Binding-site contacts:
Ligand atom N2 contacts residue SER9 of chain 1.B at 3.2 Å (h-bond).
Ligand atom C6 contacts residue THR252 of chain 1.A at 3.6 Å.
Ligand atom C8 contacts residue CYS609 of chain 1.A at 4.0 Å (hydrophobic).
Ligand atom C3 contacts residue UDP1 of chain 1.E at 3.5 Å.
Ligand atom C7 contacts residue HIS190 of chain 1.A at 3.6 Å.
Ligand atom C5 contacts residue UDP1 of chain 1.E at 4.0 Å.
Ligand atom O7 contacts residue SER9 of chain 1.B at 3.5 Å.
Ligand atom C5 contacts residue THR613 of chain 1.A at 3.5 Å.
Ligand atom C3 contacts residue SER9 of chain 1.B at 3.7 Å.
Ligand atom C7 contacts residue UDP1 of chain 1.E at 3.7 Å.
Ligand atom C8 contacts residue MET193 of chain 1.A at 3.7 Å (hydrophobic).
Ligand atom C2 contacts residue SER9 of chain 1.B at 2.5 Å.
Ligand atom S5 contacts residue SER9 of chain 1.B at 2.2 Å (h-bond).
Ligand atom C5 contacts residue SER9 of chain 1.B at 3.8 Å.
Ligand atom C8 contacts residue TYR533 of chain 1.A at 3.3 Å (hydrophobic).
Ligand atom C4 contacts residue LEU345 of chain 1.A at 3.3 Å (hydrophobic).
Ligand atom O7 contacts residue HIS190 of chain 1.A at 2.7 Å (h-bond).
Ligand atom C6 contacts residue LEU255 of chain 1.A at 3.5 Å (hydrophobic).
Ligand atom O6 contacts residue THR252 of chain 1.A at 3.0 Å (h-bond).
Ligand atom O3 contacts residue HIS612 of chain 1.A at 2.7 Å (h-bond).
Ligand atom C4 contacts residue SER9 of chain 1.B at 4.0 Å.
Ligand atom O4 contacts residue PHE386 of chain 1.A at 3.3 Å.
Ligand atom C8 contacts residue UDP1 of chain 1.E at 3.5 Å.
Ligand atom S5 contacts residue PRO251 of chain 1.A at 3.8 Å.
Ligand atom N2 contacts residue UDP1 of chain 1.E at 3.0 Å (h-bond).
Ligand atom C1 contacts residue UDP1 of chain 1.E at 3.4 Å.
Ligand atom O4 contacts residue LEU345 of chain 1.A at 2.7 Å (h-bond).
Ligand atom O3 contacts residue PRO348 of chain 1.A at 3.6 Å.
Ligand atom C6 contacts residue LEU345 of chain 1.A at 4.1 Å (hydrophobic).
Ligand atom O6 contacts residue GLY346 of chain 1.A at 3.2 Å.
Ligand atom O6 contacts residue LEU345 of chain 1.A at 3.3 Å (h-bond).
Ligand atom S5 contacts residue HIS250 of chain 1.A at 4.1 Å.
Ligand atom C7 contacts residue PRO348 of chain 1.A at 3.9 Å (hydrophobic).
Ligand atom N2 contacts residue HIS612 of chain 1.A at 3.8 Å.
Ligand atom C3 contacts residue HIS612 of chain 1.A at 3.5 Å.
Ligand atom C2 contacts residue UDP1 of chain 1.E at 3.6 Å.
Ligand atom C8 contacts residue HIS190 of chain 1.A at 4.0 Å.
Ligand atom C1 contacts residue SER9 of chain 1.B at 1.4 Å.
Ligand atom O7 contacts residue PRO348 of chain 1.A at 3.4 Å.
Ligand atom C7 contacts residue SER9 of chain 1.B at 3.5 Å.

Sequence of chain 1.A:
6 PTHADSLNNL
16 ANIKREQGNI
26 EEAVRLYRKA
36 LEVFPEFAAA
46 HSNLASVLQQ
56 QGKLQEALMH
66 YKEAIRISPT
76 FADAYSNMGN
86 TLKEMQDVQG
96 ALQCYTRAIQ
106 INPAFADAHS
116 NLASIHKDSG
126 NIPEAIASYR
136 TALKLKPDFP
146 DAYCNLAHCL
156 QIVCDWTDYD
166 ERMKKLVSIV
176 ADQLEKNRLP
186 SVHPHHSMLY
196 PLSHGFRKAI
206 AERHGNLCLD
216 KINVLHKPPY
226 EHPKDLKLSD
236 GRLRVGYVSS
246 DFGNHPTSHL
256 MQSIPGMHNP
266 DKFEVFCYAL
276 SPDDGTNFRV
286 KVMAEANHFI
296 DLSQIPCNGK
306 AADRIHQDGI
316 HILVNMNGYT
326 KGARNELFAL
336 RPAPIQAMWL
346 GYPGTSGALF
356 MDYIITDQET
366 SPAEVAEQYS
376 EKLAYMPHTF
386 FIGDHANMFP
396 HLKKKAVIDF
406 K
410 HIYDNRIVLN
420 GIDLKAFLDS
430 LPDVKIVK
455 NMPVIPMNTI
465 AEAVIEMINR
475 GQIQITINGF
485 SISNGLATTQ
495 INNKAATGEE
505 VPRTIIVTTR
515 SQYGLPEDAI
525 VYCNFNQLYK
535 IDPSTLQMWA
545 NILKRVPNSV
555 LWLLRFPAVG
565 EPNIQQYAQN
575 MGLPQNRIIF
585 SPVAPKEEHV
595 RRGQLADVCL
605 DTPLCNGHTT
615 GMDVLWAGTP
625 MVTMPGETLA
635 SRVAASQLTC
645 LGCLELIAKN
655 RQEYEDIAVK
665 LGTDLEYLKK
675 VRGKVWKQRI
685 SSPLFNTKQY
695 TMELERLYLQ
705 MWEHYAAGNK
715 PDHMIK

Sequence of chain 1.B:
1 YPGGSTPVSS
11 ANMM

This small molecule binds to this protein.
Small molecule (SMILES): CC(=O)NC1C(O)SC(CO)C(O)C1O